The protein below binds the small molecule below.
Small molecule (SMILES): CC1=Nc2nc(NCc3cccc(Br)c3)nn2C(=O)C1

Binding-site contacts:
Ligand atom C19 contacts residue ALA37 of chain 12.A at 3.7 Å (hydrophobic).
Ligand atom C6 contacts residue LEU73 of chain 12.A at 4.0 Å (hydrophobic).
Ligand atom C5 contacts residue GLU134 of chain 5.A at 4.2 Å.
Ligand atom BR contacts residue GLY9 of chain 12.A at 3.5 Å.
Ligand atom N8 contacts residue MET74 of chain 12.A at 3.8 Å.
Ligand atom N8 contacts residue LEU73 of chain 12.A at 3.5 Å.
Ligand atom N10 contacts residue ASP72 of chain 12.A at 3.2 Å (salt-bridge).
Ligand atom C12 contacts residue ASP72 of chain 12.A at 3.9 Å.
Ligand atom C2 contacts residue MET74 of chain 12.A at 3.7 Å (hydrophobic).
Ligand atom C13 contacts residue ALA37 of chain 12.A at 3.7 Å (hydrophobic).
Ligand atom N10 contacts residue LEU73 of chain 12.A at 3.9 Å.
Ligand atom C20 contacts residue ALA37 of chain 12.A at 3.8 Å (hydrophobic).
Ligand atom N10 contacts residue MET74 of chain 12.A at 3.7 Å.
Ligand atom C6 contacts residue ASP72 of chain 12.A at 4.2 Å.
Ligand atom C18 contacts residue ALA37 of chain 12.A at 3.8 Å (hydrophobic).
Ligand atom N3 contacts residue LEU73 of chain 12.A at 3.6 Å.
Ligand atom C17 contacts residue LEU109 of chain 12.A at 4.1 Å (hydrophobic).
Ligand atom C2 contacts residue LEU73 of chain 12.A at 3.5 Å (hydrophobic).
Ligand atom C7 contacts residue LEU131 of chain 5.A at 4.1 Å (hydrophobic).
Ligand atom N1 contacts residue MET74 of chain 12.A at 4.2 Å.
Ligand atom C7 contacts residue VAL135 of chain 5.A at 4.2 Å (hydrophobic).
Ligand atom BR contacts residue MET74 of chain 12.A at 3.9 Å.
Ligand atom C17 contacts residue VAL135 of chain 5.A at 3.9 Å (hydrophobic).
Ligand atom C19 contacts residue THR10 of chain 12.A at 3.7 Å.
Ligand atom C9 contacts residue LEU73 of chain 12.A at 4.1 Å (hydrophobic).
Ligand atom C7 contacts residue LEU102 of chain 12.A at 3.7 Å (hydrophobic).
Ligand atom C14 contacts residue ALA37 of chain 12.A at 3.7 Å (hydrophobic).
Ligand atom C12 contacts residue HIS138 of chain 5.A at 4.2 Å.
Ligand atom C18 contacts residue THR10 of chain 12.A at 3.7 Å.
Ligand atom C13 contacts residue PHE70 of chain 12.A at 3.9 Å (hydrophobic).
Ligand atom N3 contacts residue MET74 of chain 12.A at 2.9 Å (h-bond).
Ligand atom C9 contacts residue VAL135 of chain 5.A at 4.1 Å (hydrophobic).
Ligand atom O11 contacts residue GLU134 of chain 5.A at 3.4 Å.
Ligand atom C17 contacts residue MET105 of chain 12.A at 3.6 Å (hydrophobic).
Ligand atom C15 contacts residue ALA37 of chain 12.A at 3.7 Å (hydrophobic).
Ligand atom BR contacts residue PRO8 of chain 12.A at 3.9 Å.
Ligand atom C6 contacts residue MET74 of chain 12.A at 3.7 Å (hydrophobic).
Ligand atom C17 contacts residue ASN106 of chain 12.A at 3.5 Å.
Ligand atom C9 contacts residue LEU102 of chain 12.A at 3.7 Å (hydrophobic).
Ligand atom C17 contacts residue LEU102 of chain 12.A at 3.6 Å (hydrophobic).

Sequence of chain 12.A:
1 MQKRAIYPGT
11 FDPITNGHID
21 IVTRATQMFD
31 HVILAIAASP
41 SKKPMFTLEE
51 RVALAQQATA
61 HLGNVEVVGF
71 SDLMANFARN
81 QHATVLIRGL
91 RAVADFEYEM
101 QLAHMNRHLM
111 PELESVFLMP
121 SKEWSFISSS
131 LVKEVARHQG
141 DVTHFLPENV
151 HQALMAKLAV

Sequence of chain 5.A:
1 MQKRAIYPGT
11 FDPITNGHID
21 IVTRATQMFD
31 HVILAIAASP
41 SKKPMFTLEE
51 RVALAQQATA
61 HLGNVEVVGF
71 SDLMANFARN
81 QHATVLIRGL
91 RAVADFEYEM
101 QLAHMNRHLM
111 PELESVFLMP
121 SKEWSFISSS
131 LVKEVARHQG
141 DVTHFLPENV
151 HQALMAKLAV